Sequence of chain 1.A:
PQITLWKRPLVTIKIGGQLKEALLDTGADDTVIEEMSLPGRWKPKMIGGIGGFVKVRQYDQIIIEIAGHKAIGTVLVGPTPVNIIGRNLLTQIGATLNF

The protein below binds the small molecule below.
Small molecule (SMILES): CC(C)CN(C[C@@H](O)[C@H](Cc1ccccc1)NC(=O)O[C@H]1CCOC1)S(=O)(=O)c1ccc(N)cc1

Binding-site contacts:
Ligand atom O6 contacts residue ASP30 of chain 1.B at 3.3 Å (salt-bridge).
Ligand atom N3 contacts residue ASP30 of chain 1.A at 3.3 Å (salt-bridge).
Ligand atom C7 contacts residue ASP25 of chain 1.A at 3.1 Å.
Ligand atom C4 contacts residue GLY48 of chain 1.B at 3.5 Å.
Ligand atom O3 contacts residue GLY27 of chain 1.B at 3.5 Å.
Ligand atom C24 contacts residue GLY27 of chain 1.A at 3.6 Å.
Ligand atom O5 contacts residue ILE50 of chain 1.B at 2.9 Å.
Ligand atom O4 contacts residue ILE50 of chain 1.B at 3.4 Å.
Ligand atom N1 contacts residue GLY27 of chain 1.B at 3.1 Å (h-bond).
Ligand atom O6 contacts residue ASP29 of chain 1.B at 3.4 Å (salt-bridge).
Ligand atom C5 contacts residue ASP25 of chain 1.A at 3.6 Å.
Ligand atom C9 contacts residue GLY27 of chain 1.B at 3.5 Å.
Ligand atom C12 contacts residue PRO81 of chain 1.A at 3.6 Å (hydrophobic).
Ligand atom C25 contacts residue ASP30 of chain 1.B at 3.3 Å.
Ligand atom O5 contacts residue GLY49 of chain 1.A at 3.2 Å.
Ligand atom C15 contacts residue GLY27 of chain 1.A at 3.5 Å.
Ligand atom C16 contacts residue GLY27 of chain 1.A at 3.7 Å.
Ligand atom C16 contacts residue ASP25 of chain 1.B at 3.7 Å.
Ligand atom C6 contacts residue ASP25 of chain 1.B at 3.3 Å.
Ligand atom C13 contacts residue VAL82 of chain 1.A at 3.7 Å (hydrophobic).
Ligand atom O5 contacts residue GLY48 of chain 1.A at 3.6 Å.
Ligand atom C25 contacts residue VAL32 of chain 1.B at 3.4 Å (hydrophobic).
Ligand atom O1 contacts residue ALA28 of chain 1.B at 3.5 Å.
Ligand atom C12 contacts residue ILE50 of chain 1.B at 3.6 Å (hydrophobic).
Ligand atom C7 contacts residue ILE84 of chain 1.A at 3.8 Å (hydrophobic).
Ligand atom C24 contacts residue LEU23 of chain 1.B at 3.7 Å (hydrophobic).
Ligand atom O2 contacts residue GLY49 of chain 1.B at 3.7 Å.
Ligand atom C19 contacts residue ASP30 of chain 1.A at 3.4 Å.
Ligand atom C14 contacts residue ASP25 of chain 1.A at 3.0 Å.
Ligand atom C11 contacts residue VAL82 of chain 1.A at 3.6 Å (hydrophobic).
Ligand atom C22 contacts residue GLY48 of chain 1.A at 3.7 Å.
Ligand atom O3 contacts residue ASP25 of chain 1.A at 2.3 Å (salt-bridge).
Ligand atom O4 contacts residue ILE84 of chain 1.A at 3.6 Å.
Ligand atom C19 contacts residue ALA28 of chain 1.A at 3.7 Å (hydrophobic).
Ligand atom O3 contacts residue ASP25 of chain 1.B at 2.6 Å (salt-bridge).
Ligand atom C12 contacts residue GLY49 of chain 1.B at 3.5 Å.
Ligand atom C18 contacts residue ALA28 of chain 1.A at 3.7 Å (hydrophobic).
Ligand atom C9 contacts residue VAL82 of chain 1.A at 3.8 Å (hydrophobic).
Ligand atom C7 contacts residue GLY27 of chain 1.B at 3.7 Å.
Ligand atom C6 contacts residue ASP25 of chain 1.A at 3.1 Å.

Sequence of chain 1.B:
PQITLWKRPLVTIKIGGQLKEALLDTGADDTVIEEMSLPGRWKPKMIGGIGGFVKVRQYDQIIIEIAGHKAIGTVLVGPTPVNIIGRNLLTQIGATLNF